This small molecule binds to this protein.
Small molecule (SMILES): CC(=O)N[C@@H]1[C@@H](O)[C@H](O)[C@@H](CO)O[C@H]1O

Sequence of chain 1.A:
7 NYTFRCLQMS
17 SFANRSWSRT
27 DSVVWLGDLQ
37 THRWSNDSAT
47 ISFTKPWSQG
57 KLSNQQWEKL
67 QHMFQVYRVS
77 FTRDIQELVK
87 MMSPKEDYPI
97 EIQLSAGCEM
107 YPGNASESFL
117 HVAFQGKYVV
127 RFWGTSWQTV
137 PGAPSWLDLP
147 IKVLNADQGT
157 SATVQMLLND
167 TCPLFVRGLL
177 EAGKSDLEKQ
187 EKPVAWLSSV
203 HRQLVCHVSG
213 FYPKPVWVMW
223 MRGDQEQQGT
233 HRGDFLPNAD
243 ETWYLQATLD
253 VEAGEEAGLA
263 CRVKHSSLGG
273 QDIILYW

Binding-site contacts:
Ligand atom C5 contacts residue ASN42 of chain 1.A at 3.7 Å.
Ligand atom C1 contacts residue ASN42 of chain 1.A at 1.5 Å.
Ligand atom C7 contacts residue SER24 of chain 1.A at 3.8 Å.
Ligand atom C2 contacts residue ASN42 of chain 1.A at 2.5 Å.
Ligand atom C8 contacts residue TRP23 of chain 1.A at 3.5 Å (hydrophobic).
Ligand atom C2 contacts residue SER24 of chain 1.A at 4.1 Å.
Ligand atom C7 contacts residue ARG25 of chain 1.A at 4.4 Å.
Ligand atom C7 contacts residue ASN42 of chain 1.A at 3.4 Å.
Ligand atom C1 contacts residue SER24 of chain 1.A at 4.2 Å.
Ligand atom O7 contacts residue ASN42 of chain 1.A at 3.4 Å (h-bond).
Ligand atom C3 contacts residue ASN42 of chain 1.A at 3.9 Å.
Ligand atom O6 contacts residue ARG74 of chain 1.A at 4.2 Å.
Ligand atom C3 contacts residue SER24 of chain 1.A at 4.4 Å.
Ligand atom O5 contacts residue ASN42 of chain 1.A at 2.4 Å (h-bond).
Ligand atom C8 contacts residue SER24 of chain 1.A at 3.6 Å.
Ligand atom N2 contacts residue ASN42 of chain 1.A at 3.0 Å (h-bond).
Ligand atom C8 contacts residue ARG25 of chain 1.A at 4.1 Å.
Ligand atom O6 contacts residue ASN42 of chain 1.A at 4.4 Å.
Ligand atom N2 contacts residue SER24 of chain 1.A at 3.1 Å (h-bond).
Ligand atom C4 contacts residue ASN42 of chain 1.A at 4.3 Å.